Sequence of chain 1.A:
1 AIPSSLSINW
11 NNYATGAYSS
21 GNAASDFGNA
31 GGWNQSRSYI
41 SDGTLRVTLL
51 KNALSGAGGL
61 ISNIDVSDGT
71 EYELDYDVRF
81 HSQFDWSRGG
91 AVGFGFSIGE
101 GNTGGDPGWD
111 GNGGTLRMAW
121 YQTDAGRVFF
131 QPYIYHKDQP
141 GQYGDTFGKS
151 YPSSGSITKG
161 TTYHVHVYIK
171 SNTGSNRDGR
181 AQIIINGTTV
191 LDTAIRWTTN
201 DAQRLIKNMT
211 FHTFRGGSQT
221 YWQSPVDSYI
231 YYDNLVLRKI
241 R

Binding-site contacts:
Ligand atom O4 contacts residue GLY217 of chain 1.A at 3.0 Å (h-bond).
Ligand atom O3 contacts residue TYR143 of chain 1.A at 3.7 Å.
Ligand atom O6A contacts residue GLY104 of chain 1.A at 3.5 Å (h-bond).
Ligand atom O6A contacts residue TYR143 of chain 1.A at 3.8 Å.
Ligand atom C5 contacts residue TYR143 of chain 1.A at 3.4 Å (hydrophobic).
Ligand atom C3 contacts residue TYR133 of chain 1.A at 3.6 Å (hydrophobic).
Ligand atom O6B contacts residue TYR121 of chain 1.A at 2.5 Å (h-bond).
Ligand atom O6A contacts residue TYR133 of chain 1.A at 3.0 Å (h-bond).
Ligand atom O2 contacts residue TRP222 of chain 1.A at 3.7 Å.
Ligand atom O6B contacts residue TRP222 of chain 1.A at 3.8 Å.
Ligand atom O2 contacts residue GLY217 of chain 1.A at 3.2 Å (h-bond).
Ligand atom C1 contacts residue GLY217 of chain 1.A at 3.8 Å.
Ligand atom C3 contacts residue GLY217 of chain 1.A at 3.3 Å.
Ligand atom O6B contacts residue GLN219 of chain 1.A at 3.4 Å (h-bond).
Ligand atom O3 contacts residue GLY217 of chain 1.A at 3.8 Å.
Ligand atom O6B contacts residue ARG117 of chain 1.A at 3.2 Å (salt-bridge).
Ligand atom C6 contacts residue TYR121 of chain 1.A at 3.4 Å (hydrophobic).
Ligand atom O6A contacts residue ARG88 of chain 1.A at 3.2 Å (salt-bridge).
Ligand atom O6A contacts residue TYR121 of chain 1.A at 3.4 Å (h-bond).
Ligand atom O6B contacts residue GLY217 of chain 1.A at 3.6 Å.
Ligand atom O5 contacts residue TRP222 of chain 1.A at 3.5 Å.
Ligand atom O6A contacts residue TYR221 of chain 1.A at 2.7 Å (h-bond).
Ligand atom O1 contacts residue SER55 of chain 1.A at 3.7 Å.
Ligand atom O5 contacts residue TYR143 of chain 1.A at 3.2 Å.
Ligand atom O4 contacts residue TYR133 of chain 1.A at 3.5 Å (h-bond).
Ligand atom C2 contacts residue TYR133 of chain 1.A at 2.9 Å (hydrophobic).
Ligand atom O6A contacts residue TYR135 of chain 1.A at 3.0 Å (h-bond).
Ligand atom C6 contacts residue TYR133 of chain 1.A at 3.5 Å (hydrophobic).
Ligand atom O4 contacts residue TYR221 of chain 1.A at 3.6 Å (h-bond).
Ligand atom C6 contacts residue TYR221 of chain 1.A at 3.4 Å (hydrophobic).
Ligand atom C5 contacts residue TYR221 of chain 1.A at 3.3 Å (hydrophobic).
Ligand atom C1 contacts residue TYR143 of chain 1.A at 3.7 Å (hydrophobic).
Ligand atom C6 contacts residue TRP222 of chain 1.A at 3.5 Å (hydrophobic).
Ligand atom C1 contacts residue TYR133 of chain 1.A at 3.0 Å (hydrophobic).
Ligand atom C4 contacts residue GLY217 of chain 1.A at 3.7 Å.
Ligand atom C6 contacts residue GLN219 of chain 1.A at 3.6 Å.
Ligand atom O6B contacts residue SER218 of chain 1.A at 2.9 Å (h-bond).
Ligand atom O6A contacts residue GLN219 of chain 1.A at 2.9 Å (h-bond).
Ligand atom C6 contacts residue TYR143 of chain 1.A at 3.7 Å (hydrophobic).
Ligand atom O6B contacts residue GLY104 of chain 1.A at 3.5 Å (h-bond).

The small molecule below binds the protein below.
Small molecule (SMILES): O=C(O)[C@H]1O[C@@H](O[C@H]2[C@H](O)[C@H](O)[C@H](O[C@H]3[C@H](O)[C@H](O)[C@H](O)O[C@@H]3C(=O)O)O[C@@H]2C(=O)O)[C@@H](O)[C@@H](O)[C@@H]1O